The small molecule below binds the protein below.
Small molecule (SMILES): CC(=O)N[C@@H]1[C@@H](O)[C@H](O)[C@@H](CO)O[C@H]1O

Binding-site contacts:
Ligand atom C2 contacts residue GLU176 of chain 1.D at 4.3 Å.
Ligand atom C6 contacts residue GLN236 of chain 1.D at 3.4 Å.
Ligand atom O6 contacts residue GLU177 of chain 1.D at 3.4 Å.
Ligand atom C3 contacts residue GLU198 of chain 1.D at 4.2 Å.
Ligand atom O6 contacts residue GLN236 of chain 1.D at 4.2 Å.
Ligand atom C4 contacts residue ASN197 of chain 1.D at 4.2 Å.
Ligand atom C6 contacts residue ILE178 of chain 1.D at 4.1 Å (hydrophobic).
Ligand atom C7 contacts residue ASN197 of chain 1.D at 3.1 Å.
Ligand atom O4 contacts residue GLN236 of chain 1.D at 3.3 Å (h-bond).
Ligand atom C5 contacts residue GLN236 of chain 1.D at 3.8 Å.
Ligand atom C4 contacts residue GLN236 of chain 1.D at 4.2 Å.
Ligand atom C3 contacts residue ASN197 of chain 1.D at 3.8 Å.
Ligand atom O7 contacts residue GLU176 of chain 1.D at 3.5 Å (salt-bridge).
Ligand atom O5 contacts residue ILE178 of chain 1.D at 3.7 Å.
Ligand atom N2 contacts residue ASN197 of chain 1.D at 2.9 Å (h-bond).
Ligand atom N2 contacts residue GLU198 of chain 1.D at 2.9 Å (salt-bridge).
Ligand atom C1 contacts residue ASN197 of chain 1.D at 1.4 Å.
Ligand atom C8 contacts residue GLU198 of chain 1.D at 3.2 Å.
Ligand atom C1 contacts residue GLU177 of chain 1.D at 4.4 Å.
Ligand atom C6 contacts residue GLU177 of chain 1.D at 4.0 Å.
Ligand atom C5 contacts residue ASN197 of chain 1.D at 3.7 Å.
Ligand atom O7 contacts residue ASN197 of chain 1.D at 2.9 Å (h-bond).
Ligand atom C8 contacts residue ASN197 of chain 1.D at 4.3 Å.
Ligand atom C7 contacts residue GLU198 of chain 1.D at 3.4 Å.
Ligand atom C1 contacts residue GLU198 of chain 1.D at 4.2 Å.
Ligand atom C2 contacts residue GLU198 of chain 1.D at 3.9 Å.
Ligand atom O6 contacts residue LYS240 of chain 1.D at 3.7 Å.
Ligand atom C1 contacts residue GLU176 of chain 1.D at 3.9 Å.
Ligand atom O5 contacts residue ASN197 of chain 1.D at 2.4 Å (h-bond).
Ligand atom O5 contacts residue GLU177 of chain 1.D at 3.5 Å.
Ligand atom O5 contacts residue GLU176 of chain 1.D at 4.0 Å.
Ligand atom C2 contacts residue ASN197 of chain 1.D at 2.4 Å.
Ligand atom O6 contacts residue ILE178 of chain 1.D at 2.9 Å (h-bond).

Sequence of chain 1.D:
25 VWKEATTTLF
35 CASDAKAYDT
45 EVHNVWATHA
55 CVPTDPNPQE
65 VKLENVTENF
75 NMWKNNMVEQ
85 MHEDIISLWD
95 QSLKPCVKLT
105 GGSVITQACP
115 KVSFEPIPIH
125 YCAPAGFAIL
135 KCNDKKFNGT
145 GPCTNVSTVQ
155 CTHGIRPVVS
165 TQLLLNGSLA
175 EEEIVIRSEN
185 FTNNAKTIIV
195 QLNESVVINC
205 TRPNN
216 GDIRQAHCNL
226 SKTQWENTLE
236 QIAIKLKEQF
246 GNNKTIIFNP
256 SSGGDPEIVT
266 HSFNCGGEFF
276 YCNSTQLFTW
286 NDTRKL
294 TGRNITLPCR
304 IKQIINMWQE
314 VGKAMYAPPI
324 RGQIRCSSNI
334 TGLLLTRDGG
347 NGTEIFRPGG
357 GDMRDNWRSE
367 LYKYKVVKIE